The small molecule below binds the protein below.
Small molecule (SMILES): CC1=C(/C=C/C(C)=C/C=C/C(C)=C/C=O)C(C)(C)CCC1

Sequence of chain 1.B:
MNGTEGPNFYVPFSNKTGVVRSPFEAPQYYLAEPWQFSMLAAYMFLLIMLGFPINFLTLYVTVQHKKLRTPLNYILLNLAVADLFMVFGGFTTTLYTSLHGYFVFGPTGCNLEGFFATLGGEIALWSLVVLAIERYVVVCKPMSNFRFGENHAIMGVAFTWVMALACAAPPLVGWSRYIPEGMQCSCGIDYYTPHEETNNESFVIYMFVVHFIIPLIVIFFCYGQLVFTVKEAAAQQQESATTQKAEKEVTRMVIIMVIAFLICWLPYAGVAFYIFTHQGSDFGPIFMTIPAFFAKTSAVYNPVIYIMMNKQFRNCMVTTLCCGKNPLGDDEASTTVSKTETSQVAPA

Binding-site contacts:
Ligand atom C19 contacts residue THR119 of chain 1.B at 3.4 Å.
Ligand atom C13 contacts residue LYS297 of chain 1.B at 3.6 Å.
Ligand atom C11 contacts residue CYS188 of chain 1.B at 3.6 Å (hydrophobic).
Ligand atom C4 contacts residue TRP266 of chain 1.B at 3.8 Å (hydrophobic).
Ligand atom C19 contacts residue ILE190 of chain 1.B at 3.7 Å (hydrophobic).
Ligand atom C15 contacts residue LYS297 of chain 1.B at 1.3 Å.
Ligand atom C19 contacts residue TYR192 of chain 1.B at 3.3 Å (hydrophobic).
Ligand atom C16 contacts residue GLU123 of chain 1.B at 3.8 Å.
Ligand atom C3 contacts residue PHE262 of chain 1.B at 3.8 Å (hydrophobic).
Ligand atom C15 contacts residue SER187 of chain 1.B at 3.8 Å.
Ligand atom C13 contacts residue ALA118 of chain 1.B at 3.6 Å (hydrophobic).
Ligand atom C6 contacts residue GLU123 of chain 1.B at 3.8 Å.
Ligand atom C18 contacts residue TRP266 of chain 1.B at 3.8 Å (hydrophobic).
Ligand atom C15 contacts residue GLU114 of chain 1.B at 3.6 Å.
Ligand atom C14 contacts residue ALA118 of chain 1.B at 3.6 Å (hydrophobic).
Ligand atom C18 contacts residue GLU123 of chain 1.B at 3.6 Å.
Ligand atom C11 contacts residue TYR269 of chain 1.B at 3.7 Å (hydrophobic).
Ligand atom C12 contacts residue ALA118 of chain 1.B at 3.4 Å (hydrophobic).
Ligand atom C20 contacts residue ALA293 of chain 1.B at 3.7 Å (hydrophobic).
Ligand atom C12 contacts residue CYS188 of chain 1.B at 3.1 Å (hydrophobic).
Ligand atom C5 contacts residue TRP266 of chain 1.B at 3.7 Å (hydrophobic).
Ligand atom C14 contacts residue LYS297 of chain 1.B at 2.4 Å.
Ligand atom C9 contacts residue TYR269 of chain 1.B at 3.7 Å (hydrophobic).
Ligand atom C11 contacts residue THR119 of chain 1.B at 3.6 Å.
Ligand atom C9 contacts residue THR119 of chain 1.B at 3.4 Å.
Ligand atom C8 contacts residue TRP266 of chain 1.B at 3.7 Å (hydrophobic).
Ligand atom C14 contacts residue CYS188 of chain 1.B at 3.8 Å (hydrophobic).
Ligand atom C5 contacts residue GLU123 of chain 1.B at 3.5 Å.
Ligand atom C16 contacts residue MET208 of chain 1.B at 3.8 Å (hydrophobic).
Ligand atom C16 contacts residue HIS212 of chain 1.B at 3.8 Å.
Ligand atom C10 contacts residue THR119 of chain 1.B at 3.5 Å.
Ligand atom C2 contacts residue PHE213 of chain 1.B at 3.4 Å (hydrophobic).
Ligand atom C3 contacts residue PHE213 of chain 1.B at 3.6 Å (hydrophobic).
Ligand atom C15 contacts residue ALA293 of chain 1.B at 3.2 Å (hydrophobic).
Ligand atom C4 contacts residue GLU123 of chain 1.B at 3.9 Å.
Ligand atom C20 contacts residue TYR269 of chain 1.B at 3.6 Å (hydrophobic).
Ligand atom C14 contacts residue GLU114 of chain 1.B at 3.7 Å.
Ligand atom C18 contacts residue GLY122 of chain 1.B at 3.5 Å.
Ligand atom C17 contacts residue ALA270 of chain 1.B at 3.6 Å (hydrophobic).
Ligand atom C4 contacts residue PHE262 of chain 1.B at 3.5 Å (hydrophobic).